Sequence of chain 1.A:
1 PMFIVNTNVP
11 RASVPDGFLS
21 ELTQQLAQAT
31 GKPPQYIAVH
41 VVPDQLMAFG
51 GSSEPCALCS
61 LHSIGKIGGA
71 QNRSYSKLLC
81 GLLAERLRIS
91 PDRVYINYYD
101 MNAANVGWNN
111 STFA

The protein below binds the small molecule below.
Small molecule (SMILES): O=C(O)/C(O)=C\c1ccc(O)cc1

Binding-site contacts:
Ligand atom O2 contacts residue ENO1 of chain 1.E at 0.3 Å (h-bond).
Ligand atom C4 contacts residue ENO1 of chain 1.E at 1.1 Å.
Ligand atom C5 contacts residue ENO1 of chain 1.E at 0.9 Å.
Ligand atom C2 contacts residue PRO1 of chain 1.A at 2.9 Å (hydrophobic).
Ligand atom O2 contacts residue LYS32 of chain 1.A at 2.9 Å (salt-bridge).
Ligand atom C9 contacts residue ENO1 of chain 1.E at 1.0 Å.
Ligand atom O1 contacts residue SER63 of chain 1.A at 3.8 Å.
Ligand atom O3 contacts residue MET2 of chain 1.A at 3.7 Å.
Ligand atom C1 contacts residue ENO1 of chain 1.E at 0.5 Å.
Ligand atom C7 contacts residue ENO1 of chain 1.E at 0.5 Å.
Ligand atom O1 contacts residue ILE64 of chain 1.A at 3.0 Å (h-bond).
Ligand atom O4 contacts residue ENO1 of chain 1.E at 1.5 Å (h-bond).
Ligand atom C3 contacts residue PRO1 of chain 1.A at 2.8 Å (hydrophobic).
Ligand atom C8 contacts residue MET2 of chain 1.A at 3.5 Å (hydrophobic).
Ligand atom O4 contacts residue TYR95 of chain 1.C at 3.7 Å.
Ligand atom O3 contacts residue ASN97 of chain 1.C at 2.5 Å (h-bond).
Ligand atom C7 contacts residue ASN97 of chain 1.C at 3.5 Å.
Ligand atom O1 contacts residue ENO1 of chain 1.E at 1.0 Å (h-bond).
Ligand atom C9 contacts residue TYR95 of chain 1.C at 3.4 Å (hydrophobic).
Ligand atom C5 contacts residue PRO1 of chain 1.A at 3.3 Å (hydrophobic).
Ligand atom C8 contacts residue TYR95 of chain 1.C at 3.8 Å (hydrophobic).
Ligand atom O2 contacts residue ILE64 of chain 1.A at 3.8 Å.
Ligand atom C3 contacts residue TYR95 of chain 1.C at 3.4 Å (hydrophobic).
Ligand atom O4 contacts residue TYR36 of chain 1.A at 3.0 Å.
Ligand atom O3 contacts residue MET101 of chain 1.A at 3.8 Å.
Ligand atom O3 contacts residue ENO1 of chain 1.E at 0.4 Å (h-bond).
Ligand atom C8 contacts residue VAL106 of chain 1.A at 3.5 Å (hydrophobic).
Ligand atom C6 contacts residue HIS62 of chain 1.A at 3.6 Å.
Ligand atom C1 contacts residue LYS32 of chain 1.A at 3.7 Å.
Ligand atom C8 contacts residue ENO1 of chain 1.E at 0.7 Å.
Ligand atom O1 contacts residue PRO1 of chain 1.A at 3.4 Å (h-bond).
Ligand atom C9 contacts residue VAL106 of chain 1.A at 3.6 Å (hydrophobic).
Ligand atom C4 contacts residue PRO1 of chain 1.A at 3.1 Å (hydrophobic).
Ligand atom C6 contacts residue ENO1 of chain 1.E at 0.7 Å.
Ligand atom C2 contacts residue ENO1 of chain 1.E at 0.7 Å.
Ligand atom O3 contacts residue HIS62 of chain 1.A at 3.1 Å.
Ligand atom C3 contacts residue ENO1 of chain 1.E at 1.5 Å.
Ligand atom O4 contacts residue PRO1 of chain 1.A at 3.4 Å.
Ligand atom C1 contacts residue PRO1 of chain 1.A at 3.5 Å (hydrophobic).
Ligand atom C8 contacts residue ASN97 of chain 1.C at 3.8 Å.

Sequence of chain 1.C:
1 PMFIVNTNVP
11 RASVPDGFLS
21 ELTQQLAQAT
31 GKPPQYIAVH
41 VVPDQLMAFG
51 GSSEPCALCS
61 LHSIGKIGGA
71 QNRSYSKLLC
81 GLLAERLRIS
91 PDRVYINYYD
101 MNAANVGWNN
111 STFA